Binding-site contacts:
Ligand atom N1 contacts residue HIS287 of chain 1.A at 3.4 Å (h-bond).
Ligand atom O1P contacts residue YB1 of chain 1.I at 2.2 Å.
Ligand atom C5' contacts residue ASP203 of chain 1.A at 3.9 Å.
Ligand atom O4' contacts residue ASN293 of chain 1.A at 2.3 Å (h-bond).
Ligand atom C4 contacts residue ASN293 of chain 1.A at 3.7 Å.
Ligand atom O5' contacts residue ASP203 of chain 1.A at 4.0 Å.
Ligand atom C5' contacts residue GLU298 of chain 1.A at 4.0 Å.
Ligand atom O2P contacts residue VAL60 of chain 1.A at 3.9 Å.
Ligand atom N9 contacts residue HIS287 of chain 1.A at 4.0 Å.
Ligand atom C6 contacts residue THR258 of chain 1.A at 3.5 Å.
Ligand atom C1' contacts residue ASN293 of chain 1.A at 3.0 Å.
Ligand atom N6 contacts residue THR258 of chain 1.A at 2.4 Å (h-bond).
Ligand atom C4 contacts residue HIS287 of chain 1.A at 3.5 Å.
Ligand atom C4' contacts residue ASN293 of chain 1.A at 3.7 Å.
Ligand atom N1 contacts residue GLY288 of chain 1.A at 3.8 Å.
Ligand atom C2' contacts residue LEU58 of chain 1.A at 4.0 Å (hydrophobic).
Ligand atom N3 contacts residue ASN293 of chain 1.A at 3.5 Å.
Ligand atom P contacts residue YB1 of chain 1.I at 3.6 Å.
Ligand atom C2 contacts residue GLY288 of chain 1.A at 3.3 Å.
Ligand atom N9 contacts residue ASN293 of chain 1.A at 3.5 Å (h-bond).
Ligand atom O2P contacts residue YB1 of chain 1.H at 3.8 Å.
Ligand atom O1P contacts residue YB1 of chain 1.H at 3.3 Å.
Ligand atom O2' contacts residue HIS61 of chain 1.A at 3.3 Å.
Ligand atom C2 contacts residue THR289 of chain 1.A at 2.8 Å.
Ligand atom C5' contacts residue ARG39 of chain 1.A at 3.9 Å.
Ligand atom O2P contacts residue LYS56 of chain 1.A at 3.3 Å (salt-bridge).
Ligand atom O1P contacts residue YB1 of chain 1.G at 2.4 Å.
Ligand atom N3 contacts residue THR289 of chain 1.A at 3.9 Å.
Ligand atom C2 contacts residue HIS287 of chain 1.A at 3.2 Å.
Ligand atom O1P contacts residue ASP203 of chain 1.A at 3.7 Å.
Ligand atom O1P contacts residue HIS287 of chain 1.A at 4.0 Å.
Ligand atom C2' contacts residue HIS61 of chain 1.A at 3.8 Å.
Ligand atom N1 contacts residue THR289 of chain 1.A at 3.1 Å (h-bond).
Ligand atom N3 contacts residue HIS287 of chain 1.A at 2.7 Å.
Ligand atom O3' contacts residue HIS61 of chain 1.A at 3.9 Å.
Ligand atom C5' contacts residue YB1 of chain 1.G at 3.9 Å.
Ligand atom P contacts residue YB1 of chain 1.G at 3.7 Å.
Ligand atom C2 contacts residue ASN293 of chain 1.A at 4.0 Å.
Ligand atom O2P contacts residue POP1 of chain 1.K at 3.6 Å.
Ligand atom N6 contacts residue GLY257 of chain 1.A at 3.3 Å.

This small molecule binds to this protein.
Small molecule (SMILES): Nc1ncnc2c1ncn2[C@@H]1O[C@@H]2CO[P](=O)(O)O[C@H]2[C@H]1O

Sequence of chain 1.A:
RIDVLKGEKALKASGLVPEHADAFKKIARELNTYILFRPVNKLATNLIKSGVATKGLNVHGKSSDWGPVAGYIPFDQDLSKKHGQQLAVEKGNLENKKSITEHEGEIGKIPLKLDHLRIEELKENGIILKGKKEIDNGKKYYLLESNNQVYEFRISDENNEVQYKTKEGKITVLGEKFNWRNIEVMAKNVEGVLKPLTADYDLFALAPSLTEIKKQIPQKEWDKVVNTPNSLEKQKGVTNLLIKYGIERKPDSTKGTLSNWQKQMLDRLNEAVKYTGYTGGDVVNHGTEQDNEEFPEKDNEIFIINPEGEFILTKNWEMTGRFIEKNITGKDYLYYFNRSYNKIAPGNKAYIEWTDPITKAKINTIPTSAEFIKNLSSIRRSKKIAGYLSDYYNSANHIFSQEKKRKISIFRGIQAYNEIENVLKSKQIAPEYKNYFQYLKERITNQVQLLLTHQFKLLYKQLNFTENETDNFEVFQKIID